Binding-site contacts:
Ligand atom C1 contacts residue GLY206 of chain 1.A at 4.1 Å.
Ligand atom C7 contacts residue GLU332 of chain 3.A at 3.9 Å.
Ligand atom C3 contacts residue GLU332 of chain 3.A at 3.5 Å.
Ligand atom C7 contacts residue THR342 of chain 3.A at 3.6 Å.
Ligand atom O7 contacts residue GLU332 of chain 3.A at 3.2 Å.
Ligand atom C5 contacts residue ASN280 of chain 1.A at 3.7 Å.
Ligand atom C4 contacts residue GLU332 of chain 3.A at 3.8 Å.
Ligand atom C6 contacts residue GLY208 of chain 1.A at 3.9 Å.
Ligand atom O3 contacts residue GLY202 of chain 1.A at 4.4 Å.
Ligand atom C7 contacts residue SER385 of chain 3.A at 3.9 Å.
Ligand atom C3 contacts residue ASN280 of chain 1.A at 3.8 Å.
Ligand atom C8 contacts residue PHE341 of chain 3.A at 3.9 Å (hydrophobic).
Ligand atom N2 contacts residue ASN280 of chain 1.A at 2.8 Å (h-bond).
Ligand atom O7 contacts residue SER385 of chain 3.A at 2.9 Å (h-bond).
Ligand atom C8 contacts residue GLU332 of chain 3.A at 4.1 Å.
Ligand atom C7 contacts residue ASN280 of chain 1.A at 3.4 Å.
Ligand atom O5 contacts residue ASN280 of chain 1.A at 2.4 Å (h-bond).
Ligand atom O7 contacts residue THR342 of chain 3.A at 2.7 Å (h-bond).
Ligand atom O3 contacts residue GLU332 of chain 3.A at 2.6 Å (salt-bridge).
Ligand atom C4 contacts residue ASN280 of chain 1.A at 4.3 Å.
Ligand atom O4 contacts residue PHE201 of chain 1.A at 3.4 Å.
Ligand atom C3 contacts residue GLY207 of chain 1.A at 4.1 Å.
Ligand atom C4 contacts residue GLY208 of chain 1.A at 4.3 Å.
Ligand atom C8 contacts residue THR342 of chain 3.A at 4.1 Å.
Ligand atom C1 contacts residue SER385 of chain 3.A at 4.1 Å.
Ligand atom C8 contacts residue GLY340 of chain 3.A at 3.4 Å.
Ligand atom C2 contacts residue GLY206 of chain 1.A at 4.2 Å.
Ligand atom C8 contacts residue GLY333 of chain 3.A at 3.7 Å.
Ligand atom N2 contacts residue GLU332 of chain 3.A at 4.1 Å.
Ligand atom C2 contacts residue GLU332 of chain 3.A at 3.6 Å.
Ligand atom C2 contacts residue ASN280 of chain 1.A at 2.5 Å.
Ligand atom C4 contacts residue GLY207 of chain 1.A at 4.2 Å.
Ligand atom O7 contacts residue ASN280 of chain 1.A at 3.6 Å (h-bond).
Ligand atom C1 contacts residue ASN280 of chain 1.A at 1.5 Å.
Ligand atom C6 contacts residue SER278 of chain 1.A at 4.2 Å.
Ligand atom O4 contacts residue THR342 of chain 3.A at 4.1 Å.
Ligand atom N2 contacts residue GLY206 of chain 1.A at 4.4 Å.
Ligand atom C4 contacts residue PHE201 of chain 1.A at 4.2 Å (hydrophobic).
Ligand atom C5 contacts residue GLY208 of chain 1.A at 4.1 Å.
Ligand atom C6 contacts residue LEU209 of chain 1.A at 3.5 Å (hydrophobic).

Sequence of chain 1.A:
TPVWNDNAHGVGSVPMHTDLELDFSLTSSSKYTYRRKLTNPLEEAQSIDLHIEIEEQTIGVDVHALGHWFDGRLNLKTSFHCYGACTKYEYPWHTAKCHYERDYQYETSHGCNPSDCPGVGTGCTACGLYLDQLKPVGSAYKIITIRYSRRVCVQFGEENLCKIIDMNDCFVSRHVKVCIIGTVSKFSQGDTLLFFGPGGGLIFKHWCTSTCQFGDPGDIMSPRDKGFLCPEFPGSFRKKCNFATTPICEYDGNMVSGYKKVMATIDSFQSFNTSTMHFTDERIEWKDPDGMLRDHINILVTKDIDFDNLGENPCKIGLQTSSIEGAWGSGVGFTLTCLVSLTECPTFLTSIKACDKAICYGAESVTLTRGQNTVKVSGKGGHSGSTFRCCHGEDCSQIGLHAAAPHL

Sequence of chain 3.A:
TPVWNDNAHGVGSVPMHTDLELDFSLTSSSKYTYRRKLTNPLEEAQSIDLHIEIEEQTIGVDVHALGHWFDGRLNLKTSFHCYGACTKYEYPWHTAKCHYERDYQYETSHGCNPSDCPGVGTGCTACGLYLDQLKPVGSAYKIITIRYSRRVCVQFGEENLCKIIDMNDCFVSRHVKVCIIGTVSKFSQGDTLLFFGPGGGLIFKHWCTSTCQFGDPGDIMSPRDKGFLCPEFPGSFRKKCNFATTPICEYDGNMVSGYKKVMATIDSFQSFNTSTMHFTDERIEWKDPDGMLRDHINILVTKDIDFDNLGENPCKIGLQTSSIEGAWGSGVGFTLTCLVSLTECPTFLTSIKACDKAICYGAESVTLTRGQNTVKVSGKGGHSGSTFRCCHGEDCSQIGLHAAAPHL

The small molecule below binds the protein below.
Small molecule (SMILES): CC(=O)N[C@H]1[C@H](O[C@H]2[C@H](O)[C@@H](NC(C)=O)CO[C@@H]2CO[C@H]2O[C@@H](C)[C@@H](O)[C@@H](O)[C@@H]2O)O[C@H](CO)[C@@H](O)[C@@H]1O